Binding-site contacts:
Ligand atom C8 contacts residue LYS121 of chain 1.H at 4.3 Å.
Ligand atom N2 contacts residue LYS121 of chain 1.H at 4.4 Å.
Ligand atom O7 contacts residue LYS121 of chain 1.H at 2.3 Å (salt-bridge).
Ligand atom C1 contacts residue LEU103 of chain 1.D at 3.7 Å (hydrophobic).
Ligand atom C1 contacts residue ASN117 of chain 1.H at 1.5 Å.
Ligand atom C7 contacts residue LYS121 of chain 1.H at 3.4 Å.
Ligand atom C2 contacts residue LYS121 of chain 1.H at 4.5 Å.
Ligand atom C6 contacts residue LEU103 of chain 1.D at 4.4 Å (hydrophobic).
Ligand atom C2 contacts residue ASN117 of chain 1.H at 2.3 Å.
Ligand atom C8 contacts residue PRO111 of chain 1.D at 3.6 Å (hydrophobic).
Ligand atom C5 contacts residue LEU103 of chain 1.D at 3.8 Å (hydrophobic).
Ligand atom C8 contacts residue THR115 of chain 1.D at 3.7 Å.
Ligand atom C7 contacts residue ASN117 of chain 1.H at 3.3 Å.
Ligand atom O5 contacts residue LEU103 of chain 1.D at 3.7 Å.
Ligand atom C2 contacts residue LEU103 of chain 1.D at 4.3 Å (hydrophobic).
Ligand atom C4 contacts residue ASN117 of chain 1.H at 4.2 Å.
Ligand atom C3 contacts residue ASN117 of chain 1.H at 3.7 Å.
Ligand atom N2 contacts residue ASN117 of chain 1.H at 2.8 Å (h-bond).
Ligand atom C8 contacts residue ASN117 of chain 1.H at 4.4 Å.
Ligand atom N2 contacts residue LEU103 of chain 1.D at 4.0 Å.
Ligand atom O7 contacts residue ASN117 of chain 1.H at 3.3 Å (h-bond).
Ligand atom O5 contacts residue ASN117 of chain 1.H at 2.7 Å (h-bond).
Ligand atom C5 contacts residue ASN117 of chain 1.H at 3.9 Å.

A protein and the small-molecule ligand that binds it are described below.
Small molecule (SMILES): CC(=O)N[C@@H]1[C@@H](O)[C@H](O)[C@@H](CO)O[C@H]1O

Sequence of chain 1.D:
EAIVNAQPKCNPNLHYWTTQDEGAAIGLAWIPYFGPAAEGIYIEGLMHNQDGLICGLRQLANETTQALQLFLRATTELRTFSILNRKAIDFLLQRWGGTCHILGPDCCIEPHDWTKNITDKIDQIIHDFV

Sequence of chain 1.H:
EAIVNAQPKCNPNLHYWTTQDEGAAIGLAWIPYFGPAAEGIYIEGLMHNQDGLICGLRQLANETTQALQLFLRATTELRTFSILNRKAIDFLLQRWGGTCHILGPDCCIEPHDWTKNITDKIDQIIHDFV